Sequence of chain 1.A:
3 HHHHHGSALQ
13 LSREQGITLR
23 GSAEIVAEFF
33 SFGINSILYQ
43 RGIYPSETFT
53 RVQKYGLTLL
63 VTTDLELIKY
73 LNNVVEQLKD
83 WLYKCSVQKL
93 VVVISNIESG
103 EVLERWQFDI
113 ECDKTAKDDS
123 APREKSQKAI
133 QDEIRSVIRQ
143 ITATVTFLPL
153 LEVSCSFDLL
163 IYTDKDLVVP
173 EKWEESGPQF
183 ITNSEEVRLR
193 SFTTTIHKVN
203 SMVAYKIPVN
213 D

Binding-site contacts:
Ligand atom N contacts residue GLU176 of chain 1.A at 2.7 Å (salt-bridge).
Ligand atom NH2 contacts residue TYR46 of chain 1.A at 3.4 Å.
Ligand atom C contacts residue ILE163 of chain 1.A at 3.6 Å (hydrophobic).
Ligand atom N contacts residue TYR164 of chain 1.A at 3.6 Å.
Ligand atom NH1 contacts residue ILE45 of chain 1.A at 3.1 Å (h-bond).
Ligand atom OG contacts residue LYS167 of chain 1.A at 3.4 Å.
Ligand atom NE1 contacts residue TYR164 of chain 1.A at 3.3 Å.
Ligand atom CB contacts residue TRP175 of chain 1.A at 3.4 Å (hydrophobic).
Ligand atom OG contacts residue ASP160 of chain 1.A at 2.9 Å (salt-bridge).
Ligand atom O contacts residue ILE163 of chain 1.A at 2.9 Å (h-bond).
Ligand atom O contacts residue SER178 of chain 1.A at 3.1 Å (h-bond).
Ligand atom CZ3 contacts residue TYR164 of chain 1.A at 3.6 Å (hydrophobic).
Ligand atom OH contacts residue ASN75 of chain 1.A at 3.4 Å (h-bond).
Ligand atom N contacts residue THR165 of chain 1.A at 3.4 Å (h-bond).
Ligand atom CG contacts residue PHE159 of chain 1.A at 3.4 Å (hydrophobic).
Ligand atom CE2 contacts residue VAL171 of chain 1.A at 3.5 Å (hydrophobic).
Ligand atom O contacts residue TYR164 of chain 1.A at 3.4 Å.
Ligand atom CA contacts residue ILE163 of chain 1.A at 3.3 Å (hydrophobic).
Ligand atom N contacts residue ILE163 of chain 1.A at 2.9 Å (h-bond).
Ligand atom O contacts residue TYR72 of chain 1.A at 2.6 Å (h-bond).
Ligand atom O contacts residue THR165 of chain 1.A at 2.9 Å (h-bond).
Ligand atom O contacts residue TRP175 of chain 1.A at 3.2 Å.
Ligand atom CA contacts residue GLU176 of chain 1.A at 3.2 Å.
Ligand atom CZ contacts residue ILE45 of chain 1.A at 3.3 Å (hydrophobic).
Ligand atom NH2 contacts residue ILE45 of chain 1.A at 2.7 Å (h-bond).
Ligand atom O contacts residue LEU162 of chain 1.A at 3.5 Å.
Ligand atom CE2 contacts residue TYR164 of chain 1.A at 3.1 Å (hydrophobic).
Ligand atom CD2 contacts residue LYS174 of chain 1.A at 3.5 Å.
Ligand atom C contacts residue GLU176 of chain 1.A at 3.4 Å.
Ligand atom NE contacts residue TYR46 of chain 1.A at 3.5 Å.
Ligand atom CZ2 contacts residue TYR164 of chain 1.A at 3.5 Å (hydrophobic).
Ligand atom CD contacts residue PHE159 of chain 1.A at 3.3 Å (hydrophobic).
Ligand atom CD2 contacts residue TYR164 of chain 1.A at 3.4 Å (hydrophobic).
Ligand atom CA contacts residue LEU161 of chain 1.A at 3.5 Å (hydrophobic).
Ligand atom CB contacts residue SER178 of chain 1.A at 3.4 Å.
Ligand atom O contacts residue GLU176 of chain 1.A at 2.7 Å (salt-bridge).
Ligand atom N contacts residue LEU161 of chain 1.A at 3.2 Å (h-bond).
Ligand atom CB contacts residue TYR72 of chain 1.A at 3.5 Å (hydrophobic).
Ligand atom CE3 contacts residue ILE163 of chain 1.A at 3.6 Å (hydrophobic).
Ligand atom CA contacts residue TYR72 of chain 1.A at 3.5 Å (hydrophobic).

This small molecule binds to this protein.
Small molecule (SMILES): NC(=O)CC[C@H](NC(=O)[C@@H]1CCCN1C(=O)[C@@H]1CCCN1C(=O)[C@@H]1CCCN1C(=O)[C@H](Cc1ccc(O)cc1)NC(=O)[C@H](CO)NC(=O)[C@H](Cc1ccc(O)cc1)NC(=O)[C@H](CC1=c2ccccc2=NC1)NC(=O)[C@@H](N)CO)C(=O)N[C@@H](CCCN=C(N)N)C(N)=O